Binding-site contacts:
Ligand atom O6 contacts residue CYS231 of chain 1.A at 2.8 Å (h-bond).
Ligand atom C5 contacts residue ASN106 of chain 1.B at 3.7 Å.
Ligand atom C6 contacts residue ASP229 of chain 1.A at 3.2 Å.
Ligand atom C6 contacts residue ARG235 of chain 1.A at 3.5 Å.
Ligand atom C8 contacts residue GLY197 of chain 1.A at 3.6 Å.
Ligand atom C5 contacts residue CYS231 of chain 1.A at 3.3 Å (hydrophobic).
Ligand atom O6 contacts residue ASP229 of chain 1.A at 3.4 Å (salt-bridge).
Ligand atom O5 contacts residue ASN106 of chain 1.B at 2.4 Å (h-bond).
Ligand atom C3 contacts residue ASN106 of chain 1.B at 3.7 Å.
Ligand atom O7 contacts residue ASN106 of chain 1.B at 3.6 Å.
Ligand atom C8 contacts residue ASN106 of chain 1.B at 3.4 Å.
Ligand atom O7 contacts residue SER237 of chain 1.A at 3.7 Å.
Ligand atom C1 contacts residue ASN106 of chain 1.B at 1.4 Å.
Ligand atom C4 contacts residue ASP229 of chain 1.A at 3.8 Å.
Ligand atom O7 contacts residue ARG235 of chain 1.A at 3.7 Å.
Ligand atom C6 contacts residue CYS231 of chain 1.A at 3.2 Å (hydrophobic).
Ligand atom O3 contacts residue SER234 of chain 1.A at 3.6 Å.
Ligand atom C7 contacts residue ASN106 of chain 1.B at 3.3 Å.
Ligand atom O2 contacts residue GLN232 of chain 1.A at 2.5 Å (h-bond).
Ligand atom O4 contacts residue ASP229 of chain 1.A at 3.4 Å (salt-bridge).
Ligand atom C2 contacts residue ASN106 of chain 1.B at 2.4 Å.
Ligand atom O6 contacts residue SER234 of chain 1.A at 3.9 Å.
Ligand atom C6 contacts residue GLY132 of chain 1.B at 3.2 Å.
Ligand atom C3 contacts residue TYR134 of chain 1.B at 3.9 Å (hydrophobic).
Ligand atom C8 contacts residue SER234 of chain 1.A at 3.9 Å.
Ligand atom O4 contacts residue CYS231 of chain 1.A at 3.9 Å.
Ligand atom N2 contacts residue ASN106 of chain 1.B at 2.8 Å (h-bond).
Ligand atom C2 contacts residue GLN232 of chain 1.A at 3.5 Å.
Ligand atom C5 contacts residue TYR134 of chain 1.B at 3.6 Å (hydrophobic).
Ligand atom O4 contacts residue GLN232 of chain 1.A at 3.5 Å.
Ligand atom C1 contacts residue TYR134 of chain 1.B at 3.7 Å (hydrophobic).
Ligand atom N2 contacts residue SER108 of chain 1.B at 3.5 Å.
Ligand atom C5 contacts residue PHE233 of chain 1.A at 3.5 Å (hydrophobic).
Ligand atom C6 contacts residue VAL129 of chain 1.B at 3.9 Å (hydrophobic).
Ligand atom O6 contacts residue GLY132 of chain 1.B at 2.9 Å (h-bond).
Ligand atom C8 contacts residue GLY132 of chain 1.B at 3.9 Å.
Ligand atom O6 contacts residue GLN232 of chain 1.A at 3.8 Å.
Ligand atom O4 contacts residue GLN232 of chain 1.A at 3.3 Å (h-bond).
Ligand atom O3 contacts residue ARG235 of chain 1.A at 3.1 Å (salt-bridge).
Ligand atom C6 contacts residue SER234 of chain 1.A at 3.7 Å.

Sequence of chain 1.B:
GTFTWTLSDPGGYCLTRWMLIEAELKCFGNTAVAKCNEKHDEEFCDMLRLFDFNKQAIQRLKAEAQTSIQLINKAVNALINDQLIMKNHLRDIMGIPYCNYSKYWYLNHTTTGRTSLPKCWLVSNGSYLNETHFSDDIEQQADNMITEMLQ

Sequence of chain 1.A:
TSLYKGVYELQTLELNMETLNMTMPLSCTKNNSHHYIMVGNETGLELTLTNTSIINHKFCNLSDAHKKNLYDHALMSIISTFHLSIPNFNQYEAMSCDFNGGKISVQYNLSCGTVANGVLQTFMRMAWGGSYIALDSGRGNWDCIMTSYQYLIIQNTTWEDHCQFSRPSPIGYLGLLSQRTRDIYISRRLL

A small-molecule ligand and the protein it binds are described below.
Small molecule (SMILES): CC(=O)N[C@H]1[C@H](O[C@H]2[C@H](O)[C@@H](NC(C)=O)CO[C@@H]2CO)O[C@H](CO)[C@@H](O[C@@H]2O[C@H](CO[C@H]3O[C@H](CO)[C@@H](O)[C@H](O)[C@@H]3O)[C@@H](O)[C@H](O[C@H]3O[C@H](CO)[C@@H](O)[C@H](O)[C@@H]3O[C@H]3O[C@H](CO)[C@@H](O)[C@H](O)[C@@H]3O)[C@@H]2O)[C@@H]1O